Binding-site contacts:
Ligand atom O2 contacts residue LEU347 of chain 1.G at 3.6 Å.
Ligand atom O2P contacts residue ARG405 of chain 1.G at 2.7 Å (salt-bridge).
Ligand atom C6 contacts residue SER353 of chain 1.G at 3.6 Å.
Ligand atom O4P contacts residue THR349 of chain 1.G at 3.1 Å (h-bond).
Ligand atom O4 contacts residue GLY436 of chain 1.G at 3.6 Å.
Ligand atom C3 contacts residue ARG432 of chain 1.G at 3.4 Å.
Ligand atom P2 contacts residue THR348 of chain 1.G at 3.5 Å.
Ligand atom O1 contacts residue GLY434 of chain 1.G at 3.7 Å.
Ligand atom P2 contacts residue SER353 of chain 1.G at 3.6 Å.
Ligand atom C6 contacts residue THR438 of chain 1.G at 3.3 Å.
Ligand atom O3P contacts residue ARG405 of chain 1.G at 2.8 Å (salt-bridge).
Ligand atom C6 contacts residue LEU347 of chain 1.G at 3.6 Å (hydrophobic).
Ligand atom O4 contacts residue TYR437 of chain 1.G at 2.8 Å (h-bond).
Ligand atom O4 contacts residue GLY434 of chain 1.G at 2.6 Å (h-bond).
Ligand atom O6P contacts residue SER353 of chain 1.G at 3.7 Å.
Ligand atom C3 contacts residue GLY434 of chain 1.G at 3.5 Å.
Ligand atom O6 contacts residue THR349 of chain 1.G at 3.2 Å (h-bond).
Ligand atom P2 contacts residue THR349 of chain 1.G at 3.7 Å.
Ligand atom O4P contacts residue SER435 of chain 1.G at 2.8 Å (h-bond).
Ligand atom O6P contacts residue SER435 of chain 1.G at 3.0 Å (h-bond).
Ligand atom O4P contacts residue THR348 of chain 1.G at 3.5 Å (h-bond).
Ligand atom O4P contacts residue THR350 of chain 1.G at 2.8 Å (h-bond).
Ligand atom O2 contacts residue GLY430 of chain 1.G at 3.3 Å (h-bond).
Ligand atom O3 contacts residue GLY430 of chain 1.G at 3.0 Å.
Ligand atom O1P contacts residue PRO433 of chain 1.G at 3.6 Å.
Ligand atom O5 contacts residue LEU347 of chain 1.G at 3.8 Å.
Ligand atom C5 contacts residue GLY434 of chain 1.G at 3.5 Å.
Ligand atom O3 contacts residue ARG432 of chain 1.G at 2.8 Å (salt-bridge).
Ligand atom O1P contacts residue GLY434 of chain 1.G at 2.8 Å (h-bond).
Ligand atom C4 contacts residue THR438 of chain 1.G at 3.8 Å.
Ligand atom C4 contacts residue GLY434 of chain 1.G at 3.3 Å.
Ligand atom P2 contacts residue SER435 of chain 1.G at 3.4 Å.
Ligand atom O4 contacts residue THR438 of chain 1.G at 3.4 Å (h-bond).
Ligand atom O6 contacts residue THR348 of chain 1.G at 3.5 Å.
Ligand atom O3P contacts residue TRP398 of chain 1.G at 2.7 Å (h-bond).
Ligand atom P1 contacts residue ARG405 of chain 1.G at 3.6 Å.
Ligand atom O6 contacts residue SER435 of chain 1.G at 3.7 Å.
Ligand atom O6P contacts residue GLY436 of chain 1.G at 2.8 Å (h-bond).
Ligand atom O5P contacts residue THR348 of chain 1.G at 2.6 Å (h-bond).
Ligand atom O5P contacts residue SER353 of chain 1.G at 2.6 Å (h-bond).

The small molecule below binds the protein below.
Small molecule (SMILES): O=P(O)(O)OC[C@H]1O[C@](O)(COP(=O)(O)O)[C@@H](O)[C@@H]1O

Sequence of chain 1.G:
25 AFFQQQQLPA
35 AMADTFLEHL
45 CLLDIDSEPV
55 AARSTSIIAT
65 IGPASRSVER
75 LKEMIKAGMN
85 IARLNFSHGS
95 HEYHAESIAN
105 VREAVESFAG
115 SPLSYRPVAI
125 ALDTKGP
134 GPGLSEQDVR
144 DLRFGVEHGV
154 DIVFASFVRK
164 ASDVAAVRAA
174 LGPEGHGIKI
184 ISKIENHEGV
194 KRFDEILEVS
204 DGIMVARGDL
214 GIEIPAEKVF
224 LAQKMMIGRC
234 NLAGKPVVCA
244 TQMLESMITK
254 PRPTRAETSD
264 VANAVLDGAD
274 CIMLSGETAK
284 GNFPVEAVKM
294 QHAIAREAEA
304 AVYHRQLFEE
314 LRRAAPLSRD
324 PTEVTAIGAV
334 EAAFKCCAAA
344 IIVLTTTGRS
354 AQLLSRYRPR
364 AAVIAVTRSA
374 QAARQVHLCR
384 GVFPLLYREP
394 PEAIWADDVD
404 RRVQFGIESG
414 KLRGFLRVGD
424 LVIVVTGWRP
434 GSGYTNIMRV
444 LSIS